The protein below binds the small molecule below.
Small molecule (SMILES): N[C@@H](CCC(=O)O)C(=O)O

Sequence of chain 2.C:
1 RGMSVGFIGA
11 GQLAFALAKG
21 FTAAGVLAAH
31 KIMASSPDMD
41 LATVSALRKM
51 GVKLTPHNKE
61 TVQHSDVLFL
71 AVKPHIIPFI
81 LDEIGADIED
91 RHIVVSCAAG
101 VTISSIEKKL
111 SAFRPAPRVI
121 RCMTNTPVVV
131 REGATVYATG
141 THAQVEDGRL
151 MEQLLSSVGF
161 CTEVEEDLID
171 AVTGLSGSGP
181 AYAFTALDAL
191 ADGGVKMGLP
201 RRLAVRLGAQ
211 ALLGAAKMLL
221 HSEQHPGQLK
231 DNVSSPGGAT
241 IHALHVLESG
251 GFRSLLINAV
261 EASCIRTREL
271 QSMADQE

Binding-site contacts:
Ligand atom OE1 contacts residue NAI1 of chain 2.J at 3.4 Å (h-bond).
Ligand atom O contacts residue NAI1 of chain 2.J at 3.0 Å (h-bond).
Ligand atom N contacts residue SER156 of chain 2.C at 4.3 Å.
Ligand atom CD contacts residue ARG131 of chain 2.C at 3.3 Å.
Ligand atom CG contacts residue NAI1 of chain 2.J at 3.4 Å.
Ligand atom OE1 contacts residue ARG131 of chain 2.C at 4.1 Å.
Ligand atom C contacts residue NAI1 of chain 2.J at 3.0 Å.
Ligand atom N contacts residue NAI1 of chain 2.J at 3.1 Å.
Ligand atom CA contacts residue NAI1 of chain 2.J at 3.4 Å.
Ligand atom CB contacts residue NAI1 of chain 2.J at 2.6 Å.
Ligand atom CD contacts residue NAI1 of chain 2.J at 4.3 Å.
Ligand atom OE2 contacts residue ARG131 of chain 2.C at 3.7 Å.
Ligand atom OXT contacts residue NAI1 of chain 2.J at 2.1 Å.
Ligand atom CB contacts residue ARG131 of chain 2.C at 3.0 Å.
Ligand atom CG contacts residue ARG131 of chain 2.C at 2.5 Å.